Sequence of chain 1.D:
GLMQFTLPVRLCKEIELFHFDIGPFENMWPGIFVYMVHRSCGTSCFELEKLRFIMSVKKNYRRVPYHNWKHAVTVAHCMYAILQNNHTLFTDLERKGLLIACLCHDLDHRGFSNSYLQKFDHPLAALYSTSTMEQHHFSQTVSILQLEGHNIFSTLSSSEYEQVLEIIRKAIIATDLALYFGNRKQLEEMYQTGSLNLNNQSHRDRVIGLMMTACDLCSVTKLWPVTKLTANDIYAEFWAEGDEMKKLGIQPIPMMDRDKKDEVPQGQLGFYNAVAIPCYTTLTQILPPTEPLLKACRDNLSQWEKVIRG

The protein below binds the small molecule below.
Small molecule (SMILES): CC(C)c1nnc2c(C(=O)NCCc3nc(-c4ccccc4)cn3C)cccn12

Binding-site contacts:
Ligand atom C21 contacts residue PHE283 of chain 1.D at 3.7 Å (hydrophobic).
Ligand atom C09 contacts residue LYS272 of chain 1.D at 3.7 Å.
Ligand atom C28 contacts residue SER231 of chain 1.D at 3.7 Å.
Ligand atom C02 contacts residue MET267 of chain 1.D at 3.6 Å (hydrophobic).
Ligand atom C27 contacts residue TYR78 of chain 1.D at 3.6 Å (hydrophobic).
Ligand atom C19 contacts residue PHE283 of chain 1.D at 3.6 Å (hydrophobic).
Ligand atom C13 contacts residue TYR247 of chain 1.D at 3.3 Å (hydrophobic).
Ligand atom N04 contacts residue TYR247 of chain 1.D at 2.7 Å (h-bond).
Ligand atom C11 contacts residue PRO266 of chain 1.D at 3.8 Å (hydrophobic).
Ligand atom C03 contacts residue MET267 of chain 1.D at 3.2 Å (hydrophobic).
Ligand atom C13 contacts residue PHE283 of chain 1.D at 3.7 Å (hydrophobic).
Ligand atom C09 contacts residue VAL276 of chain 1.D at 3.7 Å (hydrophobic).
Ligand atom C25 contacts residue PHE283 of chain 1.D at 3.6 Å (hydrophobic).
Ligand atom C13 contacts residue GLN280 of chain 1.D at 3.6 Å.
Ligand atom C10 contacts residue PRO266 of chain 1.D at 3.6 Å (hydrophobic).
Ligand atom C29 contacts residue TYR78 of chain 1.D at 3.8 Å (hydrophobic).
Ligand atom C05 contacts residue MET267 of chain 1.D at 3.8 Å (hydrophobic).
Ligand atom C05 contacts residue GLY279 of chain 1.D at 3.4 Å.
Ligand atom N15 contacts residue PHE250 of chain 1.D at 3.5 Å.
Ligand atom C06 contacts residue GLY279 of chain 1.D at 3.7 Å.
Ligand atom N04 contacts residue MET267 of chain 1.D at 3.4 Å.
Ligand atom O26 contacts residue PHE283 of chain 1.D at 3.7 Å.
Ligand atom C07 contacts residue MET267 of chain 1.D at 3.4 Å (hydrophobic).
Ligand atom C10 contacts residue GLU275 of chain 1.D at 3.5 Å.
Ligand atom N01 contacts residue GLY279 of chain 1.D at 3.4 Å (h-bond).
Ligand atom C10 contacts residue LYS272 of chain 1.D at 3.2 Å.
Ligand atom N22 contacts residue GLN280 of chain 1.D at 3.6 Å (h-bond).
Ligand atom C28 contacts residue VAL232 of chain 1.D at 3.7 Å (hydrophobic).
Ligand atom C16 contacts residue LEU229 of chain 1.D at 3.7 Å (hydrophobic).
Ligand atom C05 contacts residue TYR247 of chain 1.D at 3.4 Å (hydrophobic).
Ligand atom C08 contacts residue MET267 of chain 1.D at 3.5 Å (hydrophobic).
Ligand atom C08 contacts residue TYR247 of chain 1.D at 3.7 Å (hydrophobic).
Ligand atom C11 contacts residue GLU275 of chain 1.D at 3.6 Å.
Ligand atom C09 contacts residue GLU275 of chain 1.D at 3.6 Å.
Ligand atom C14 contacts residue MET267 of chain 1.D at 3.3 Å (hydrophobic).
Ligand atom C13 contacts residue GLY279 of chain 1.D at 3.6 Å.
Ligand atom N04 contacts residue GLY279 of chain 1.D at 3.6 Å.
Ligand atom C03 contacts residue GLY279 of chain 1.D at 3.4 Å.
Ligand atom C28 contacts residue LEU229 of chain 1.D at 3.6 Å (hydrophobic).
Ligand atom C02 contacts residue GLY279 of chain 1.D at 3.5 Å.